Binding-site contacts:
Ligand atom C7 contacts residue LEU941 of chain 1.A at 3.9 Å (hydrophobic).
Ligand atom C5 contacts residue ASN736 of chain 1.A at 3.6 Å.
Ligand atom C7 contacts residue ASN736 of chain 1.A at 3.6 Å.
Ligand atom C1 contacts residue ASN736 of chain 1.A at 1.4 Å.
Ligand atom C5 contacts residue LEU941 of chain 1.A at 4.2 Å (hydrophobic).
Ligand atom C8 contacts residue LEU941 of chain 1.A at 4.0 Å (hydrophobic).
Ligand atom O4 contacts residue LEU941 of chain 1.A at 4.3 Å.
Ligand atom C2 contacts residue ASN736 of chain 1.A at 2.5 Å.
Ligand atom C5 contacts residue GLN945 of chain 1.A at 4.2 Å.
Ligand atom O7 contacts residue ASN736 of chain 1.A at 3.8 Å.
Ligand atom O7 contacts residue GLN1090 of chain 1.A at 4.0 Å.
Ligand atom O7 contacts residue LEU941 of chain 1.A at 3.8 Å.
Ligand atom C6 contacts residue GLN945 of chain 1.A at 3.8 Å.
Ligand atom C4 contacts residue ASN736 of chain 1.A at 4.2 Å.
Ligand atom O5 contacts residue GLN1090 of chain 1.A at 4.5 Å.
Ligand atom O5 contacts residue ASN736 of chain 1.A at 2.3 Å (h-bond).
Ligand atom C3 contacts residue ASN736 of chain 1.A at 3.8 Å.
Ligand atom N2 contacts residue ASN736 of chain 1.A at 3.0 Å (h-bond).

The protein below binds the small molecule below.
Small molecule (SMILES): CC(=O)N[C@H]1[C@H](O[C@H]2[C@H](O)[C@@H](NC(C)=O)CO[C@@H]2CO)O[C@H](CO)[C@@H](O)[C@@H]1O

Sequence of chain 1.A:
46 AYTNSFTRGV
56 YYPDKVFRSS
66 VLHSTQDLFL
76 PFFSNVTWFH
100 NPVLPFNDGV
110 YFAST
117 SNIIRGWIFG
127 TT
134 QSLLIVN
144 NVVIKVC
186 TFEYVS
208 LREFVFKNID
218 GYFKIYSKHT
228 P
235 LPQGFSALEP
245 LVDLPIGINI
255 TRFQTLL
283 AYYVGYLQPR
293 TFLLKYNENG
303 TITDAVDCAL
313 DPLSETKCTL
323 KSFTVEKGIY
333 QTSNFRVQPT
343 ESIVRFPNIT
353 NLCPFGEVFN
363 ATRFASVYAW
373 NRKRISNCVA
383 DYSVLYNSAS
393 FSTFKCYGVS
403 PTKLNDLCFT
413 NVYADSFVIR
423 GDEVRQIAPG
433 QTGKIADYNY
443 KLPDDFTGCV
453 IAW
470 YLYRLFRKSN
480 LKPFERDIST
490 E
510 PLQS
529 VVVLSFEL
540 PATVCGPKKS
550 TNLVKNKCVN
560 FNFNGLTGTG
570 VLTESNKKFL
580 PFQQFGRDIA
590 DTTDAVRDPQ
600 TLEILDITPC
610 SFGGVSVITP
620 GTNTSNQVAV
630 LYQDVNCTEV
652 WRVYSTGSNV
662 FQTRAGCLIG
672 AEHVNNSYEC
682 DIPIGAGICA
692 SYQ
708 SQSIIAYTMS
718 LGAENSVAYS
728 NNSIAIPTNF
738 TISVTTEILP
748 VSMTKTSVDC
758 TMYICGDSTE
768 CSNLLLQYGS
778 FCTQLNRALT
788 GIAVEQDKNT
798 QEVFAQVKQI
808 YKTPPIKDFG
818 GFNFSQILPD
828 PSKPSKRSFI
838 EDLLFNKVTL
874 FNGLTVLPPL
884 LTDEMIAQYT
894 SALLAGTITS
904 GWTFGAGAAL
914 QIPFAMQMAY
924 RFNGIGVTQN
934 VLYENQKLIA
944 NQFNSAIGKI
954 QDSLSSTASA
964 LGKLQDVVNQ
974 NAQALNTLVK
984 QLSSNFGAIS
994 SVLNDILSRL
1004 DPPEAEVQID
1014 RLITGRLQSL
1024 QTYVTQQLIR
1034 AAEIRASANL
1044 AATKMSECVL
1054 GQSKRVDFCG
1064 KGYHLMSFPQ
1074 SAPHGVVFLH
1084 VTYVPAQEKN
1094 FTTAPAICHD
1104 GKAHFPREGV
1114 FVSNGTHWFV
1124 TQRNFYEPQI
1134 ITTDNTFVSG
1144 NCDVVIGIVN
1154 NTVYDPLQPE